Sequence of chain 1.D:
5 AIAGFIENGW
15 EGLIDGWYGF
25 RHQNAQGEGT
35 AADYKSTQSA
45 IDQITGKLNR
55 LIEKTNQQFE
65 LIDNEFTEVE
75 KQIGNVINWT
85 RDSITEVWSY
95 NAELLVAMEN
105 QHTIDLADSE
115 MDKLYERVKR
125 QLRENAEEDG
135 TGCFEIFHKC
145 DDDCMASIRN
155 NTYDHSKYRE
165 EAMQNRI

A protein and the small-molecule ligand that binds it are described below.
Small molecule (SMILES): CC(=O)N[C@@H]1[C@@H](O)[C@H](O)[C@@H](CO)O[C@H]1O

Binding-site contacts:
Ligand atom C4 contacts residue ASN82 of chain 1.D at 4.3 Å.
Ligand atom C7 contacts residue GLU72 of chain 1.D at 4.1 Å.
Ligand atom N2 contacts residue GLU72 of chain 1.D at 4.0 Å.
Ligand atom C7 contacts residue ASN79 of chain 1.D at 3.7 Å.
Ligand atom O7 contacts residue ASN82 of chain 1.D at 3.5 Å (h-bond).
Ligand atom C3 contacts residue ASN82 of chain 1.D at 3.9 Å.
Ligand atom N2 contacts residue ASN82 of chain 1.D at 3.1 Å (h-bond).
Ligand atom C8 contacts residue GLU72 of chain 1.D at 3.2 Å.
Ligand atom O5 contacts residue ASN82 of chain 1.D at 2.4 Å (h-bond).
Ligand atom C1 contacts residue ASN82 of chain 1.D at 1.5 Å.
Ligand atom O7 contacts residue ASN79 of chain 1.D at 3.3 Å (h-bond).
Ligand atom C7 contacts residue ASN82 of chain 1.D at 3.5 Å.
Ligand atom C8 contacts residue ASN79 of chain 1.D at 3.4 Å.
Ligand atom C5 contacts residue ASN82 of chain 1.D at 3.7 Å.
Ligand atom C2 contacts residue ASN82 of chain 1.D at 2.6 Å.
Ligand atom C8 contacts residue LYS75 of chain 1.D at 3.9 Å.